Binding-site contacts:
Ligand atom C4' contacts residue GLY319 of chain 1.A at 3.4 Å.
Ligand atom C3' contacts residue ILE320 of chain 1.A at 4.2 Å (hydrophobic).
Ligand atom C6' contacts residue GLU315 of chain 1.A at 3.9 Å.
Ligand atom C6' contacts residue MET264 of chain 1.A at 3.5 Å (hydrophobic).
Ligand atom C2' contacts residue ASN324 of chain 1.A at 4.3 Å.
Ligand atom C5' contacts residue ILE320 of chain 1.A at 3.9 Å (hydrophobic).
Ligand atom C4' contacts residue THR316 of chain 1.A at 4.4 Å.
Ligand atom C4' contacts residue LYS265 of chain 1.A at 4.1 Å.
Ligand atom C6' contacts residue THR316 of chain 1.A at 4.0 Å.
Ligand atom C3' contacts residue ASN324 of chain 1.A at 3.1 Å.
Ligand atom C3' contacts residue GLY319 of chain 1.A at 3.5 Å.
Ligand atom C1' contacts residue MET264 of chain 1.A at 4.1 Å (hydrophobic).
Ligand atom C contacts residue MET264 of chain 1.A at 3.8 Å (hydrophobic).
Ligand atom CA contacts residue MET264 of chain 1.A at 4.4 Å (hydrophobic).
Ligand atom C1' contacts residue GLY319 of chain 1.A at 3.8 Å.
Ligand atom OXT contacts residue LYS265 of chain 1.A at 4.1 Å.
Ligand atom C contacts residue LYS265 of chain 1.A at 4.0 Å.
Ligand atom C2' contacts residue LYS265 of chain 1.A at 4.2 Å.
Ligand atom C5' contacts residue GLU315 of chain 1.A at 4.5 Å.
Ligand atom C4' contacts residue ASN324 of chain 1.A at 3.4 Å.
Ligand atom C3' contacts residue ARG327 of chain 1.A at 4.0 Å.
Ligand atom C3' contacts residue LYS265 of chain 1.A at 3.8 Å.
Ligand atom C5' contacts residue THR316 of chain 1.A at 3.6 Å.
Ligand atom C4' contacts residue ILE320 of chain 1.A at 3.6 Å (hydrophobic).
Ligand atom C3' contacts residue THR323 of chain 1.A at 4.2 Å.
Ligand atom C6' contacts residue GLY319 of chain 1.A at 3.8 Å.
Ligand atom C2' contacts residue THR323 of chain 1.A at 4.2 Å.
Ligand atom C2' contacts residue GLY319 of chain 1.A at 3.6 Å.
Ligand atom C5' contacts residue MET264 of chain 1.A at 3.5 Å (hydrophobic).
Ligand atom C5' contacts residue GLY319 of chain 1.A at 3.6 Å.
Ligand atom C1' contacts residue GLU315 of chain 1.A at 4.3 Å.
Ligand atom C4' contacts residue MET264 of chain 1.A at 3.6 Å (hydrophobic).
Ligand atom CA contacts residue GLU315 of chain 1.A at 4.4 Å.

Sequence of chain 1.A:
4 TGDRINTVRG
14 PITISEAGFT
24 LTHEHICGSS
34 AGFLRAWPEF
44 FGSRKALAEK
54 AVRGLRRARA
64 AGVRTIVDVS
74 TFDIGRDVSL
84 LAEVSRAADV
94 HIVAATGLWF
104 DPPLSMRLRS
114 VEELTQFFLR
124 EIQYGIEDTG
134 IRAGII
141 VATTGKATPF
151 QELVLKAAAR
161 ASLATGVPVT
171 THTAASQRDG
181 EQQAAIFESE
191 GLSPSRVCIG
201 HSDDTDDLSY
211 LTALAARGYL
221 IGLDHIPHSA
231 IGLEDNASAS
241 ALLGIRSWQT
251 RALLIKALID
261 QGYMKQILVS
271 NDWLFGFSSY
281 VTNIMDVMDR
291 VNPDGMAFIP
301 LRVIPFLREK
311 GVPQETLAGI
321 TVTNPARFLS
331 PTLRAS

The protein below binds the small molecule below.
Small molecule (SMILES): OCCc1ccccc1